Binding-site contacts:
Ligand atom O contacts residue ILE14 of chain 1.C at 3.4 Å.
Ligand atom NE1 contacts residue ILE14 of chain 1.C at 3.5 Å (h-bond).
Ligand atom CG2 contacts residue VAL77 of chain 1.C at 3.6 Å (hydrophobic).
Ligand atom N contacts residue ASN42 of chain 1.C at 3.2 Å (h-bond).
Ligand atom CA contacts residue ASN70 of chain 1.C at 3.0 Å.
Ligand atom C contacts residue ASN70 of chain 1.C at 3.2 Å.
Ligand atom CB contacts residue VAL44 of chain 1.C at 3.5 Å (hydrophobic).
Ligand atom CZ2 contacts residue PRO12 of chain 1.C at 3.6 Å (hydrophobic).
Ligand atom N contacts residue LEU72 of chain 1.C at 2.8 Å (h-bond).
Ligand atom CD1 contacts residue ILE14 of chain 1.C at 3.5 Å (hydrophobic).
Ligand atom CH3 contacts residue ASN13 of chain 1.C at 3.3 Å.
Ligand atom CB contacts residue ASN70 of chain 1.C at 3.3 Å.
Ligand atom CB contacts residue CYS207 of chain 1.C at 3.5 Å (hydrophobic).
Ligand atom CD contacts residue VAL206 of chain 1.C at 3.3 Å (hydrophobic).
Ligand atom N contacts residue ASN70 of chain 1.C at 3.0 Å (h-bond).
Ligand atom CB contacts residue PHE74 of chain 1.C at 3.5 Å (hydrophobic).
Ligand atom O contacts residue PRO12 of chain 1.C at 3.1 Å.
Ligand atom CG1 contacts residue CYS43 of chain 1.C at 3.3 Å (hydrophobic).
Ligand atom CG1 contacts residue CYS18 of chain 1.C at 3.6 Å (hydrophobic).
Ligand atom N contacts residue ASN70 of chain 1.C at 3.5 Å (h-bond).
Ligand atom CA contacts residue ALA45 of chain 1.C at 3.5 Å (hydrophobic).
Ligand atom N contacts residue ALA45 of chain 1.C at 3.1 Å (h-bond).
Ligand atom CD2 contacts residue ILE14 of chain 1.C at 3.5 Å (hydrophobic).
Ligand atom O contacts residue VAL206 of chain 1.C at 3.5 Å.
Ligand atom CA contacts residue ASN42 of chain 1.C at 3.0 Å.
Ligand atom N contacts residue PHE74 of chain 1.C at 2.7 Å (h-bond).
Ligand atom O contacts residue PHE74 of chain 1.C at 2.7 Å (h-bond).
Ligand atom CA contacts residue LEU72 of chain 1.C at 3.5 Å (hydrophobic).
Ligand atom CE2 contacts residue PRO12 of chain 1.C at 3.4 Å (hydrophobic).
Ligand atom CB contacts residue ASP71 of chain 1.C at 3.5 Å.
Ligand atom CD1 contacts residue CYS73 of chain 1.C at 3.6 Å (hydrophobic).
Ligand atom CG1 contacts residue PHE74 of chain 1.C at 3.4 Å (hydrophobic).
Ligand atom CA contacts residue PHE74 of chain 1.C at 3.4 Å (hydrophobic).
Ligand atom N contacts residue CYS43 of chain 1.C at 3.2 Å (h-bond).
Ligand atom O contacts residue ALA45 of chain 1.C at 3.1 Å (h-bond).
Ligand atom NE1 contacts residue PRO12 of chain 1.C at 3.2 Å.
Ligand atom O contacts residue VAL44 of chain 1.C at 3.1 Å.
Ligand atom CA contacts residue VAL44 of chain 1.C at 3.6 Å (hydrophobic).
Ligand atom CA contacts residue CYS43 of chain 1.C at 3.3 Å (hydrophobic).
Ligand atom N contacts residue PRO12 of chain 1.C at 3.3 Å.

A protein and the small-molecule ligand that binds it are described below.
Small molecule (SMILES): CC[C@H](C)[C@@H]1NC(=O)[C@H](CC2=c3ccccc3=NC2)NC(=O)[C@H](C)NC(=O)[C@H](CC(N)=O)NC(=O)[C@H](Cc2ccc(O)cc2)NC(=O)CNC(=O)[C@H](Cc2ccc(O)cc2)NC(=O)[C@H](C(C)C)NC(=O)[C@H](C(C)C)NC(=O)CNC(=O)[C@H](C)NC(=O)[C@H](CCCCN)NC(=O)[C@@H](Cc2ccc(O)cc2)NC(=O)CSC[C@@H]([C@@H](N)O)NC(=O)[C@H](CCCN=C(N)N)NC1=O

Sequence of chain 1.C:
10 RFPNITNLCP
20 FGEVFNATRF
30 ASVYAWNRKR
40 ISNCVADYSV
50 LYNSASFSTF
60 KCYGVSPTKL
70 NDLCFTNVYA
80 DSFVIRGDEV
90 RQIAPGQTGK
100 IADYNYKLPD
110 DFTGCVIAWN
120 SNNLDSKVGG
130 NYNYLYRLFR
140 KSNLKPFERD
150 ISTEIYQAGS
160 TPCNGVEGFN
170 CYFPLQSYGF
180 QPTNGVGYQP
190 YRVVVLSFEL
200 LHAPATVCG